Sequence of chain 1.I:
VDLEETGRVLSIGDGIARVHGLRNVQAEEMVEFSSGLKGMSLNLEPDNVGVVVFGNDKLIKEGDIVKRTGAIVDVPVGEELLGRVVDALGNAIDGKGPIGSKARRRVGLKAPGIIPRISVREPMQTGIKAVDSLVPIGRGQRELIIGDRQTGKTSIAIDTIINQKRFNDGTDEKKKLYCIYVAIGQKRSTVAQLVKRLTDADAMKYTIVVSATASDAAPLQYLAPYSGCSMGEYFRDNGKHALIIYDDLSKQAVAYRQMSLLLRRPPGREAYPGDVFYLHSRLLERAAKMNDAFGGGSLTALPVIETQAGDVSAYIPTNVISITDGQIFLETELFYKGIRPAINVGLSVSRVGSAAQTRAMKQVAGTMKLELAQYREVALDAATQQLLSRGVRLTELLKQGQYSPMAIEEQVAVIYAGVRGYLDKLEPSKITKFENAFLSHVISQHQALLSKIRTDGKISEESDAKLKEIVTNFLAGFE

Sequence of chain 1.M:
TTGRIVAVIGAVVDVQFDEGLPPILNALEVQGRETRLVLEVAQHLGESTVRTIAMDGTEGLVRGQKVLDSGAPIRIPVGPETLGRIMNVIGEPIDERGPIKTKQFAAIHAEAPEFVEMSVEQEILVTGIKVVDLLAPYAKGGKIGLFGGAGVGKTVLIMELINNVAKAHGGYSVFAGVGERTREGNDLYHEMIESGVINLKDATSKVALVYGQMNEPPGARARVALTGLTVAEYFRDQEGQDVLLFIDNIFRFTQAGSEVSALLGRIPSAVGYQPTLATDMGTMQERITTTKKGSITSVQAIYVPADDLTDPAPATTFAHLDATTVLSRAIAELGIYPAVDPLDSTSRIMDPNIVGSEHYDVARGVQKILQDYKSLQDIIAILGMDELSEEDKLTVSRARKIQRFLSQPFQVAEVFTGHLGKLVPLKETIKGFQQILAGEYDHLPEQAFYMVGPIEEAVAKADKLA

The protein below binds the small molecule below.
Small molecule (SMILES): Nc1ncnc2c1ncn2[C@@H]1O[C@H](CO[P](=O)(O)O[P](=O)(O)NP(=O)(O)O)[C@@H](O)[C@H]1O

Binding-site contacts:
Ligand atom C5' contacts residue GLY163 of chain 1.M at 3.6 Å.
Ligand atom O3G contacts residue GLY163 of chain 1.M at 3.4 Å (h-bond).
Ligand atom O2A contacts residue THR167 of chain 1.M at 3.1 Å (h-bond).
Ligand atom C4 contacts residue TYR349 of chain 1.M at 3.4 Å (hydrophobic).
Ligand atom O3' contacts residue PHE428 of chain 1.M at 3.5 Å.
Ligand atom O1G contacts residue ARG373 of chain 1.I at 3.0 Å (salt-bridge).
Ligand atom O3A contacts residue LYS166 of chain 1.M at 3.6 Å (salt-bridge).
Ligand atom N3B contacts residue ARG373 of chain 1.I at 3.5 Å (salt-bridge).
Ligand atom N1 contacts residue ALA425 of chain 1.M at 3.4 Å.
Ligand atom O3A contacts residue GLY165 of chain 1.M at 3.1 Å (h-bond).
Ligand atom O1G contacts residue SER344 of chain 1.I at 3.2 Å.
Ligand atom O2A contacts residue VAL168 of chain 1.M at 2.6 Å (h-bond).
Ligand atom O1B contacts residue GLY165 of chain 1.M at 3.0 Å (h-bond).
Ligand atom O2G contacts residue MG1 of chain 1.YA at 2.1 Å.
Ligand atom C5 contacts residue TYR349 of chain 1.M at 3.2 Å (hydrophobic).
Ligand atom N1 contacts residue TYR349 of chain 1.M at 3.4 Å.
Ligand atom PB contacts residue MG1 of chain 1.YA at 3.4 Å.
Ligand atom O2B contacts residue LYS166 of chain 1.M at 3.4 Å.
Ligand atom N9 contacts residue TYR349 of chain 1.M at 3.4 Å.
Ligand atom C2 contacts residue THR429 of chain 1.M at 3.6 Å.
Ligand atom O1G contacts residue ARG193 of chain 1.M at 3.0 Å (salt-bridge).
Ligand atom PG contacts residue MG1 of chain 1.YA at 3.4 Å.
Ligand atom O3' contacts residue ARG373 of chain 1.I at 3.5 Å.
Ligand atom O2G contacts residue ARG193 of chain 1.M at 3.1 Å (salt-bridge).
Ligand atom O2' contacts residue VAL371 of chain 1.I at 3.2 Å.
Ligand atom O1B contacts residue LYS166 of chain 1.M at 2.6 Å (salt-bridge).
Ligand atom PB contacts residue LYS166 of chain 1.M at 3.4 Å.
Ligand atom O2B contacts residue THR167 of chain 1.M at 2.9 Å (h-bond).
Ligand atom N6 contacts residue PHE422 of chain 1.M at 3.5 Å.
Ligand atom O1A contacts residue ARG373 of chain 1.I at 3.3 Å (salt-bridge).
Ligand atom N3B contacts residue GLY163 of chain 1.M at 3.0 Å (h-bond).
Ligand atom O2A contacts residue GLY165 of chain 1.M at 3.3 Å.
Ligand atom O2' contacts residue PHE428 of chain 1.M at 3.4 Å.
Ligand atom O3G contacts residue LYS166 of chain 1.M at 2.7 Å (salt-bridge).
Ligand atom O2B contacts residue MG1 of chain 1.YA at 2.2 Å.
Ligand atom O1G contacts residue ILE343 of chain 1.I at 3.6 Å.
Ligand atom O1B contacts residue VAL164 of chain 1.M at 3.3 Å (h-bond).
Ligand atom N6 contacts residue VAL168 of chain 1.M at 3.6 Å.
Ligand atom O4' contacts residue GLY163 of chain 1.M at 3.5 Å (h-bond).
Ligand atom C6 contacts residue TYR349 of chain 1.M at 3.5 Å (hydrophobic).